The small molecule below binds the protein below.
Small molecule (SMILES): CC(=O)N[C@H]1[C@H](O[C@H]2[C@H](O)[C@@H](NC(C)=O)CO[C@@H]2CO)O[C@H](CO)[C@@H](O)[C@@H]1O

Sequence of chain 1.A:
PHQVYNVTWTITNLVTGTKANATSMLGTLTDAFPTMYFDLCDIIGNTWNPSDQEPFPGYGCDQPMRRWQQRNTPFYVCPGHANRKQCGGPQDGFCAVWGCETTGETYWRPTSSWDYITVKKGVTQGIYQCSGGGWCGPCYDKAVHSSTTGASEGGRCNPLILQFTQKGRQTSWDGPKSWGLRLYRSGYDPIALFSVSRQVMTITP

Binding-site contacts:
Ligand atom O7 contacts residue PHE41 of chain 1.A at 3.2 Å.
Ligand atom O6 contacts residue THR26 of chain 1.A at 3.0 Å (h-bond).
Ligand atom O7 contacts residue ASN24 of chain 1.A at 3.4 Å (h-bond).
Ligand atom O5 contacts residue ASN24 of chain 1.A at 2.4 Å (h-bond).
Ligand atom O5 contacts residue ALA25 of chain 1.A at 4.1 Å.
Ligand atom C4 contacts residue TYR40 of chain 1.A at 4.1 Å (hydrophobic).
Ligand atom C5 contacts residue ASN24 of chain 1.A at 3.7 Å.
Ligand atom N2 contacts residue TYR40 of chain 1.A at 4.5 Å.
Ligand atom C7 contacts residue TYR40 of chain 1.A at 4.3 Å (hydrophobic).
Ligand atom C6 contacts residue TYR40 of chain 1.A at 3.7 Å (hydrophobic).
Ligand atom C6 contacts residue THR26 of chain 1.A at 3.6 Å.
Ligand atom C8 contacts residue ARG159 of chain 1.A at 3.9 Å.
Ligand atom C2 contacts residue ASN24 of chain 1.A at 2.4 Å.
Ligand atom N2 contacts residue ASN24 of chain 1.A at 2.8 Å (h-bond).
Ligand atom C4 contacts residue ASN24 of chain 1.A at 4.2 Å.
Ligand atom C2 contacts residue TYR40 of chain 1.A at 3.9 Å (hydrophobic).
Ligand atom O4 contacts residue TYR40 of chain 1.A at 4.4 Å.
Ligand atom O6 contacts residue ALA25 of chain 1.A at 3.4 Å (h-bond).
Ligand atom C1 contacts residue TYR40 of chain 1.A at 3.6 Å (hydrophobic).
Ligand atom C5 contacts residue TYR40 of chain 1.A at 3.9 Å (hydrophobic).
Ligand atom C6 contacts residue ALA25 of chain 1.A at 4.4 Å (hydrophobic).
Ligand atom C7 contacts residue ASN24 of chain 1.A at 3.4 Å.
Ligand atom O7 contacts residue ASP42 of chain 1.A at 4.0 Å.
Ligand atom O5 contacts residue THR26 of chain 1.A at 4.4 Å.
Ligand atom O5 contacts residue TYR40 of chain 1.A at 3.7 Å.
Ligand atom C7 contacts residue PHE41 of chain 1.A at 4.3 Å (hydrophobic).
Ligand atom C1 contacts residue ASN24 of chain 1.A at 1.4 Å.
Ligand atom O7 contacts residue TYR40 of chain 1.A at 3.5 Å (h-bond).
Ligand atom C3 contacts residue ASN24 of chain 1.A at 3.8 Å.